Sequence of chain 3.B:
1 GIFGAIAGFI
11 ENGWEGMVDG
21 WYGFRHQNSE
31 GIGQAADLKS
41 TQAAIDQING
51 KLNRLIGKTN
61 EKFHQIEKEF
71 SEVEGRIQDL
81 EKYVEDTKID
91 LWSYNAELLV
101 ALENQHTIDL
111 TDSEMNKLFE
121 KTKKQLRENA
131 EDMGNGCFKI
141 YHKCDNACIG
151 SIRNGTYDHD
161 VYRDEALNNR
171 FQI

Binding-site contacts:
Ligand atom C4 contacts residue ASN154 of chain 3.B at 4.3 Å.
Ligand atom N2 contacts residue ASN154 of chain 3.B at 3.1 Å (h-bond).
Ligand atom C1 contacts residue ASN154 of chain 3.B at 1.4 Å.
Ligand atom C8 contacts residue ALA147 of chain 3.B at 3.2 Å (hydrophobic).
Ligand atom C7 contacts residue SER151 of chain 3.B at 4.3 Å.
Ligand atom C2 contacts residue ASN154 of chain 3.B at 2.5 Å.
Ligand atom C7 contacts residue GLY150 of chain 3.B at 4.2 Å.
Ligand atom C5 contacts residue ASN154 of chain 3.B at 3.6 Å.
Ligand atom C8 contacts residue SER151 of chain 3.B at 3.7 Å.
Ligand atom C7 contacts residue ASN154 of chain 3.B at 3.3 Å.
Ligand atom C8 contacts residue GLY150 of chain 3.B at 3.9 Å.
Ligand atom C1 contacts residue GLY150 of chain 3.B at 4.5 Å.
Ligand atom C3 contacts residue ASN154 of chain 3.B at 3.8 Å.
Ligand atom O5 contacts residue ASN154 of chain 3.B at 2.3 Å (h-bond).
Ligand atom O7 contacts residue THR156 of chain 3.B at 4.1 Å.
Ligand atom O7 contacts residue ASN154 of chain 3.B at 3.0 Å (h-bond).

The protein below binds the small molecule below.
Small molecule (SMILES): CC(=O)N[C@@H]1[C@@H](O)[C@H](O)[C@@H](CO)O[C@H]1O